The protein below binds the small molecule below.
Small molecule (SMILES): CC(=O)N[C@@H]1[C@@H](O)[C@H](O)[C@@H](CO)O[C@H]1O

Sequence of chain 1.A:
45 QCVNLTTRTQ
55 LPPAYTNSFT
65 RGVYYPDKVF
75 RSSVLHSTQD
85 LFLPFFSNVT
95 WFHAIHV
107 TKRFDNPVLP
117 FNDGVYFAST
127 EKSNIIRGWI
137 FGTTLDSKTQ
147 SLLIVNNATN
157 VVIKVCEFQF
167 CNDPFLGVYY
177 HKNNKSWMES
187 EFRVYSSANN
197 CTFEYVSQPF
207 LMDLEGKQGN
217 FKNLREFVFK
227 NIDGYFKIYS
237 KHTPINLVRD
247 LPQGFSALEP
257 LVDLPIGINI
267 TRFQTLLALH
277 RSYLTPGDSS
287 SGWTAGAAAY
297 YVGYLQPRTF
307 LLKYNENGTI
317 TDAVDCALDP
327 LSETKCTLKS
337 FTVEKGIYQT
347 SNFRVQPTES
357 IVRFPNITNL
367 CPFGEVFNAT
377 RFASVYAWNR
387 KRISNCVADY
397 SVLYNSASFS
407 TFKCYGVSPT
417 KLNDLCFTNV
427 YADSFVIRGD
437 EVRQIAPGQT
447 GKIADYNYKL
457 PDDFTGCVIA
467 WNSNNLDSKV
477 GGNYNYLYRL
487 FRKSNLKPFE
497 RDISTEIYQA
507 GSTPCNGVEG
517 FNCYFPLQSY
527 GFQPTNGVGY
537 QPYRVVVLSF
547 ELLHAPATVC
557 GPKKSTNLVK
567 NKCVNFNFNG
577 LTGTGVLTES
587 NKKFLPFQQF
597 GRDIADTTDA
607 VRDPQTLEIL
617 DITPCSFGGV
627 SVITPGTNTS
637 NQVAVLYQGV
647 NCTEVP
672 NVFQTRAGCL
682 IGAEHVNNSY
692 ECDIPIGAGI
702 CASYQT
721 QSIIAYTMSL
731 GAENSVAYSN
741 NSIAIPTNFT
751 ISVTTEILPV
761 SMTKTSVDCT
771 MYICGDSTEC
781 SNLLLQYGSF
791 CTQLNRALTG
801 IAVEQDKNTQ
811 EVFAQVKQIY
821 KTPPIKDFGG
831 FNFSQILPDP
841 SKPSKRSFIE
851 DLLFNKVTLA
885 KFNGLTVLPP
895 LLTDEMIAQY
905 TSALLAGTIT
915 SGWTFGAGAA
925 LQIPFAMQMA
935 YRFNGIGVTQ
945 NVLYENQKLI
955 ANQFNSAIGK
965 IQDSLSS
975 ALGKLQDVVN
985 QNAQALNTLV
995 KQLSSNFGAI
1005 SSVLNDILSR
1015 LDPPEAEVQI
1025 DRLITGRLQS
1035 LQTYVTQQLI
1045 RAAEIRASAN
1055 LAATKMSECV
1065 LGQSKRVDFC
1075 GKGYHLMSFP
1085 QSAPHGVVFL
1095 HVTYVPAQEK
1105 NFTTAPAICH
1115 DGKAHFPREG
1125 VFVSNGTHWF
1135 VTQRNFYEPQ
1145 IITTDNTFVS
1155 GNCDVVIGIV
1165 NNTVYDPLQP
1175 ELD

Binding-site contacts:
Ligand atom C1 contacts residue ASN740 of chain 1.A at 1.4 Å.
Ligand atom O7 contacts residue ASN740 of chain 1.A at 3.1 Å (h-bond).
Ligand atom O5 contacts residue ASN740 of chain 1.A at 2.4 Å (h-bond).
Ligand atom C3 contacts residue ASN740 of chain 1.A at 3.8 Å.
Ligand atom C2 contacts residue ASN740 of chain 1.A at 2.5 Å.
Ligand atom C7 contacts residue ASN740 of chain 1.A at 3.2 Å.
Ligand atom C5 contacts residue ASN740 of chain 1.A at 3.7 Å.
Ligand atom C4 contacts residue ASN740 of chain 1.A at 4.2 Å.
Ligand atom C8 contacts residue ASN740 of chain 1.A at 4.4 Å.
Ligand atom N2 contacts residue ASN740 of chain 1.A at 2.9 Å (h-bond).
Ligand atom C8 contacts residue ILE1161 of chain 1.A at 4.3 Å (hydrophobic).